Sequence of chain 2.A:
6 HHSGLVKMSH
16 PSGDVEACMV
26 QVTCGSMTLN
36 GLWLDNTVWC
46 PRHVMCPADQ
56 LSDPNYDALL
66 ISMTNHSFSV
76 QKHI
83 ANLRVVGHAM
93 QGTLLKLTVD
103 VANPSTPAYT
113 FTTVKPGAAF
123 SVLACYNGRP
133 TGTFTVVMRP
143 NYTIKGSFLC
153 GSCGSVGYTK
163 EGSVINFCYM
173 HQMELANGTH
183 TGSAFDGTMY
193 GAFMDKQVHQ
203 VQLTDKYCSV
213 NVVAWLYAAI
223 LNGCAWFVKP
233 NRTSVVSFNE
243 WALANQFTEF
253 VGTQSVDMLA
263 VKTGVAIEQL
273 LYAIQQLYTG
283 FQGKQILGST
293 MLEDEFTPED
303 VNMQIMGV

Binding-site contacts:
Ligand atom C24 contacts residue FVE1 of chain 2.C at 0.0 Å.
Ligand atom O32 contacts residue FVE1 of chain 2.C at 0.1 Å (h-bond).
Ligand atom C07 contacts residue FVE1 of chain 2.C at 0.1 Å.
Ligand atom C34 contacts residue FVE1 of chain 2.C at 0.1 Å.
Ligand atom O20 contacts residue FVE1 of chain 2.C at 1.3 Å.
Ligand atom C05 contacts residue FVE1 of chain 2.C at 0.1 Å.
Ligand atom C35 contacts residue FVE1 of chain 2.C at 0.0 Å.
Ligand atom C14 contacts residue FVE1 of chain 2.C at 0.1 Å.
Ligand atom N15 contacts residue FVE1 of chain 2.C at 0.1 Å (h-bond).
Ligand atom C16 contacts residue FVE1 of chain 2.C at 0.0 Å.
Ligand atom O30 contacts residue FVE1 of chain 2.C at 0.1 Å (h-bond).
Ligand atom C04 contacts residue FVE1 of chain 2.C at 0.1 Å.
Ligand atom N03 contacts residue FVE1 of chain 2.C at 0.1 Å (h-bond).
Ligand atom C31 contacts residue FVE1 of chain 2.C at 0.0 Å.
Ligand atom O18 contacts residue FVE1 of chain 2.C at 0.1 Å (h-bond).
Ligand atom C17 contacts residue FVE1 of chain 2.C at 0.1 Å.
Ligand atom S29 contacts residue FVE1 of chain 2.C at 0.0 Å (h-bond).
Ligand atom C06 contacts residue FVE1 of chain 2.C at 0.1 Å.
Ligand atom O20 contacts residue CYS155 of chain 2.A at 2.6 Å (h-bond).
Ligand atom C11 contacts residue FVE1 of chain 2.C at 0.1 Å.
Ligand atom C25 contacts residue FVE1 of chain 2.C at 0.1 Å.
Ligand atom C08 contacts residue FVE1 of chain 2.C at 0.1 Å.
Ligand atom C19 contacts residue FVE1 of chain 2.C at 0.2 Å.
Ligand atom O01 contacts residue FVE1 of chain 2.C at 0.1 Å (h-bond).
Ligand atom C13 contacts residue FVE1 of chain 2.C at 0.1 Å.
Ligand atom N10 contacts residue FVE1 of chain 2.C at 0.1 Å (h-bond).
Ligand atom C33 contacts residue FVE1 of chain 2.C at 0.1 Å.
Ligand atom N28 contacts residue FVE1 of chain 2.C at 0.0 Å (h-bond).
Ligand atom N10 contacts residue CYS155 of chain 2.A at 2.9 Å (h-bond).
Ligand atom C26 contacts residue FVE1 of chain 2.C at 0.1 Å.
Ligand atom O22 contacts residue FVE1 of chain 2.C at 0.0 Å (h-bond).
Ligand atom C11 contacts residue CYS155 of chain 2.A at 2.7 Å (hydrophobic).
Ligand atom C27 contacts residue FVE1 of chain 2.C at 0.0 Å.
Ligand atom C09 contacts residue FVE1 of chain 2.C at 0.2 Å.
Ligand atom C02 contacts residue FVE1 of chain 2.C at 0.0 Å.
Ligand atom C23 contacts residue FVE1 of chain 2.C at 0.0 Å.
Ligand atom O21 contacts residue FVE1 of chain 2.C at 0.6 Å (h-bond).
Ligand atom C19 contacts residue CYS155 of chain 2.A at 1.8 Å (hydrophobic).
Ligand atom O18 contacts residue HIS173 of chain 2.A at 2.7 Å (h-bond).
Ligand atom C12 contacts residue FVE1 of chain 2.C at 0.1 Å.

This protein binds this small molecule.
Small molecule (SMILES): CC(C)C[C@H](NC(=O)OC1CC2(CCN(S(C)(=O)=O)CC2)C1)C(=O)N[C@@H](C[C@@H]1CCNC1=O)[C@H](O)S(=O)(=O)O